Binding-site contacts:
Ligand atom N1 contacts residue PRO105 of chain 1.B at 3.3 Å (h-bond).
Ligand atom C9 contacts residue SER108 of chain 1.B at 3.1 Å.
Ligand atom C15 contacts residue LYS218 of chain 1.B at 3.2 Å.
Ligand atom C15 contacts residue PRO105 of chain 1.B at 3.5 Å (hydrophobic).
Ligand atom C16 contacts residue LYS218 of chain 1.B at 3.2 Å.
Ligand atom C2 contacts residue GLY219 of chain 1.A at 3.5 Å.
Ligand atom C1 contacts residue SER108 of chain 1.B at 3.6 Å.
Ligand atom N1 contacts residue SER217 of chain 1.A at 3.4 Å (h-bond).
Ligand atom O4 contacts residue LYS218 of chain 1.B at 3.4 Å.
Ligand atom C4 contacts residue LYS218 of chain 1.A at 3.6 Å.
Ligand atom C11 contacts residue LYS218 of chain 1.B at 3.5 Å.
Ligand atom C10 contacts residue SER108 of chain 1.B at 2.8 Å.
Ligand atom C16 contacts residue GLY219 of chain 1.B at 3.1 Å.
Ligand atom C3 contacts residue GLY219 of chain 1.A at 3.2 Å.
Ligand atom N3 contacts residue PRO105 of chain 1.A at 3.3 Å (h-bond).
Ligand atom C2 contacts residue LYS218 of chain 1.A at 3.2 Å.
Ligand atom C15 contacts residue GLY219 of chain 1.B at 3.4 Å.
Ligand atom O2 contacts residue LYS104 of chain 1.B at 3.4 Å.
Ligand atom O1 contacts residue LYS218 of chain 1.A at 3.4 Å.
Ligand atom C10 contacts residue SER108 of chain 1.A at 3.2 Å.
Ligand atom C6 contacts residue SER108 of chain 1.B at 3.2 Å.
Ligand atom O2 contacts residue PRO105 of chain 1.B at 3.5 Å.
Ligand atom C9 contacts residue SER108 of chain 1.A at 2.8 Å.
Ligand atom C8 contacts residue SER242 of chain 1.B at 3.3 Å.
Ligand atom C8 contacts residue SER217 of chain 1.A at 3.5 Å.
Ligand atom C14 contacts residue LYS218 of chain 1.B at 3.3 Å.
Ligand atom C3 contacts residue LYS218 of chain 1.A at 3.3 Å.
Ligand atom O3 contacts residue PRO105 of chain 1.A at 3.5 Å.
Ligand atom C3 contacts residue PRO105 of chain 1.A at 3.6 Å (hydrophobic).
Ligand atom C8 contacts residue PRO105 of chain 1.B at 3.2 Å (hydrophobic).
Ligand atom O3 contacts residue LYS104 of chain 1.A at 3.4 Å.
Ligand atom C17 contacts residue SER242 of chain 1.A at 3.3 Å.
Ligand atom C14 contacts residue SER108 of chain 1.A at 3.6 Å.
Ligand atom N4 contacts residue PRO105 of chain 1.A at 2.6 Å (h-bond).
Ligand atom C1 contacts residue LYS218 of chain 1.A at 3.3 Å.
Ligand atom C17 contacts residue PRO105 of chain 1.A at 3.1 Å (hydrophobic).
Ligand atom C2 contacts residue PRO105 of chain 1.A at 3.5 Å (hydrophobic).
Ligand atom N3 contacts residue SER217 of chain 1.B at 3.5 Å (h-bond).
Ligand atom C13 contacts residue SER108 of chain 1.A at 3.2 Å.
Ligand atom N2 contacts residue PRO105 of chain 1.B at 2.7 Å (h-bond).

Sequence of chain 1.B:
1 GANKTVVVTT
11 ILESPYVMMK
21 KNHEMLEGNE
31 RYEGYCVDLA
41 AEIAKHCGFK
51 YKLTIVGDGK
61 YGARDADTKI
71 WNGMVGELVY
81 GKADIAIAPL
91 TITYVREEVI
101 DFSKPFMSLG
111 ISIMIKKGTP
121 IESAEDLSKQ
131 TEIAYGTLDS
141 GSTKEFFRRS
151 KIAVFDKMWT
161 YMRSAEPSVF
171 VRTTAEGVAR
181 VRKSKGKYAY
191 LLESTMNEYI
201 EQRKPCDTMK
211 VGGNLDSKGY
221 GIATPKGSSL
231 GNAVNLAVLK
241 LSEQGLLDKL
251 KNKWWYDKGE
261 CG

Sequence of chain 1.A:
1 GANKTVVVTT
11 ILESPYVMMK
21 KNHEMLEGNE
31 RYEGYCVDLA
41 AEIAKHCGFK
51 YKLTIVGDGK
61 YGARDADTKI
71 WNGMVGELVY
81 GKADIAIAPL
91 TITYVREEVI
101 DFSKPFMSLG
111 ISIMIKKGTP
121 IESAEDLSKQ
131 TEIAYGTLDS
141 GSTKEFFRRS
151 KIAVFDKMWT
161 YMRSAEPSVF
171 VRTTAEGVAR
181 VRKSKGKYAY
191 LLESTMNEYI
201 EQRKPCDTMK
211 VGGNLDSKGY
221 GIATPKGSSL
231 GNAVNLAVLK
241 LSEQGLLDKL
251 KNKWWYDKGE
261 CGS

The protein below binds the small molecule below.
Small molecule (SMILES): CN1CNS(=O)(=O)c2ccc(CCc3ccc4c(c3)N(C)CNS4(=O)=O)cc21